The protein below binds the small molecule below.
Small molecule (SMILES): CC(=O)N[C@H]1[C@H](O[C@H]2[C@H](O[C@@H]3O[C@@H](C)[C@@H](O)[C@@H](O)[C@@H]3O)[C@@H](NC(C)=O)CO[C@@H]2CO[C@@H]2O[C@@H](C)[C@@H](O)[C@@H](O)[C@@H]2O)O[C@H](CO)[C@@H](O[C@@H]2O[C@H](CO[C@H]3O[C@H](CO)[C@@H](O)[C@H](O)[C@@H]3O)[C@@H](O)[C@H](O[C@H]3O[C@H](CO)[C@@H](O)[C@H](O)[C@@H]3O)[C@@H]2O)[C@@H]1O

Sequence of chain 1.A:
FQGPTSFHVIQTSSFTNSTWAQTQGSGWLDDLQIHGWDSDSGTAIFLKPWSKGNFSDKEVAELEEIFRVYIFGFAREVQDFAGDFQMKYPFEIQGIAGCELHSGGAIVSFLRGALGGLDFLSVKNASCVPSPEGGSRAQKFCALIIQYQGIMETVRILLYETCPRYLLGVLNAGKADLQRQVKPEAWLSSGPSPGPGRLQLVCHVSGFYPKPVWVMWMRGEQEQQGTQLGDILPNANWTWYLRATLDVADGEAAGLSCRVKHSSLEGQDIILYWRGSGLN

Binding-site contacts:
Ligand atom O7 contacts residue ASN56 of chain 1.A at 3.7 Å.
Ligand atom C3 contacts residue ARG167 of chain 1.A at 4.0 Å.
Ligand atom C8 contacts residue PHE57 of chain 1.A at 3.8 Å (hydrophobic).
Ligand atom C7 contacts residue ASN56 of chain 1.A at 3.5 Å.
Ligand atom O7 contacts residue PHE57 of chain 1.A at 3.3 Å.
Ligand atom C8 contacts residue LEU170 of chain 1.A at 3.6 Å (hydrophobic).
Ligand atom C5 contacts residue ARG167 of chain 1.A at 4.2 Å.
Ligand atom O5 contacts residue ARG167 of chain 1.A at 3.3 Å.
Ligand atom C4 contacts residue ASN56 of chain 1.A at 4.2 Å.
Ligand atom O5 contacts residue GLY171 of chain 1.A at 4.3 Å.
Ligand atom C6 contacts residue ASN174 of chain 1.A at 3.9 Å.
Ligand atom C6 contacts residue ARG167 of chain 1.A at 4.0 Å.
Ligand atom N2 contacts residue LEU170 of chain 1.A at 4.4 Å.
Ligand atom O5 contacts residue LEU170 of chain 1.A at 4.4 Å.
Ligand atom C7 contacts residue PHE57 of chain 1.A at 3.9 Å (hydrophobic).
Ligand atom C1 contacts residue ASN56 of chain 1.A at 1.4 Å.
Ligand atom C6 contacts residue LEU170 of chain 1.A at 3.5 Å (hydrophobic).
Ligand atom O5 contacts residue ARG167 of chain 1.A at 4.0 Å.
Ligand atom C8 contacts residue GLU61 of chain 1.A at 3.7 Å.
Ligand atom C8 contacts residue PRO166 of chain 1.A at 4.2 Å (hydrophobic).
Ligand atom C2 contacts residue ASN56 of chain 1.A at 2.5 Å.
Ligand atom C5 contacts residue ASN56 of chain 1.A at 3.6 Å.
Ligand atom O7 contacts residue ARG167 of chain 1.A at 2.8 Å (salt-bridge).
Ligand atom C1 contacts residue ARG167 of chain 1.A at 4.0 Å.
Ligand atom C7 contacts residue LEU170 of chain 1.A at 4.5 Å (hydrophobic).
Ligand atom C6 contacts residue LEU170 of chain 1.A at 3.9 Å (hydrophobic).
Ligand atom C3 contacts residue ASN56 of chain 1.A at 3.8 Å.
Ligand atom N2 contacts residue ASN56 of chain 1.A at 2.9 Å (h-bond).
Ligand atom C8 contacts residue ASN56 of chain 1.A at 3.8 Å.
Ligand atom C8 contacts residue ARG167 of chain 1.A at 3.4 Å.
Ligand atom C1 contacts residue ARG167 of chain 1.A at 4.2 Å.
Ligand atom C7 contacts residue ARG167 of chain 1.A at 3.5 Å.
Ligand atom O5 contacts residue ASN56 of chain 1.A at 2.3 Å (h-bond).
Ligand atom O4 contacts residue ARG167 of chain 1.A at 4.0 Å.
Ligand atom C5 contacts residue ARG167 of chain 1.A at 4.0 Å.
Ligand atom C4 contacts residue ARG167 of chain 1.A at 4.2 Å.